This protein binds this small molecule.
Small molecule (SMILES): O=Cc1ccc([N+](=O)[O-])cc1

Sequence of chain 1.A:
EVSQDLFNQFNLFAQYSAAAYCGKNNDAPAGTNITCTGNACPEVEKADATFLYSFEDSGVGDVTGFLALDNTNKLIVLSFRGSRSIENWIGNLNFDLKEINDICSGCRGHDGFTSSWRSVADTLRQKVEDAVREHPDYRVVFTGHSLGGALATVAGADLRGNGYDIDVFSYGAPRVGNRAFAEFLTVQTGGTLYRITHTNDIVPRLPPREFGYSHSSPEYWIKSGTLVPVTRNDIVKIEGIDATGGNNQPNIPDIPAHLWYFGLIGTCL

Sequence of chain 1.B:
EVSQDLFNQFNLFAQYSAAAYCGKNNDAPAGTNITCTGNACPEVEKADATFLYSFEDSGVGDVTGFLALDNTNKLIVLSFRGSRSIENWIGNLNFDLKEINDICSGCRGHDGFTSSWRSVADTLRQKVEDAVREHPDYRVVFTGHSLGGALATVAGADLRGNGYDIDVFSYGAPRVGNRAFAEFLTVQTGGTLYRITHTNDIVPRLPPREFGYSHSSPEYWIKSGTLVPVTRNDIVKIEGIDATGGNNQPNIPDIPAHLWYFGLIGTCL

Binding-site contacts:
Ligand atom C2 contacts residue ALA40 of chain 1.A at 3.5 Å (hydrophobic).
Ligand atom C7 contacts residue LEU264 of chain 1.A at 3.5 Å (hydrophobic).
Ligand atom O3 contacts residue ALA14 of chain 1.A at 3.5 Å (h-bond).
Ligand atom C5 contacts residue ALA40 of chain 1.A at 4.2 Å (hydrophobic).
Ligand atom O3 contacts residue ILE265 of chain 1.A at 4.2 Å.
Ligand atom N1 contacts residue PRO42 of chain 1.A at 4.2 Å.
Ligand atom C7 contacts residue ASN39 of chain 1.A at 4.1 Å.
Ligand atom C1 contacts residue ALA40 of chain 1.A at 4.2 Å (hydrophobic).
Ligand atom O1 contacts residue LEU227 of chain 1.B at 3.6 Å.
Ligand atom C4 contacts residue PHE262 of chain 1.A at 4.0 Å (hydrophobic).
Ligand atom C2 contacts residue GLN15 of chain 1.A at 3.1 Å.
Ligand atom C6 contacts residue GLY263 of chain 1.A at 2.9 Å.
Ligand atom O3 contacts residue ALA18 of chain 1.A at 4.1 Å.
Ligand atom C6 contacts residue PHE262 of chain 1.A at 4.1 Å (hydrophobic).
Ligand atom C5 contacts residue GLY263 of chain 1.A at 3.4 Å.
Ligand atom C5 contacts residue LEU264 of chain 1.A at 2.7 Å (hydrophobic).
Ligand atom C2 contacts residue PHE262 of chain 1.A at 4.2 Å (hydrophobic).
Ligand atom C1 contacts residue ASN39 of chain 1.A at 3.6 Å.
Ligand atom C4 contacts residue GLY263 of chain 1.A at 3.4 Å.
Ligand atom N1 contacts residue LEU227 of chain 1.B at 3.8 Å.
Ligand atom O1 contacts residue ASN39 of chain 1.A at 2.3 Å (h-bond).
Ligand atom O3 contacts residue GLY263 of chain 1.A at 4.2 Å.
Ligand atom C2 contacts residue PRO42 of chain 1.A at 4.2 Å (hydrophobic).
Ligand atom O3 contacts residue LEU264 of chain 1.A at 3.8 Å.
Ligand atom O1 contacts residue PRO42 of chain 1.A at 3.7 Å.
Ligand atom C3 contacts residue PHE262 of chain 1.A at 4.0 Å (hydrophobic).
Ligand atom C4 contacts residue LEU264 of chain 1.A at 3.2 Å (hydrophobic).
Ligand atom C6 contacts residue LEU264 of chain 1.A at 2.6 Å (hydrophobic).
Ligand atom C5 contacts residue TYR261 of chain 1.A at 3.7 Å (hydrophobic).
Ligand atom C7 contacts residue GLY263 of chain 1.A at 3.5 Å.
Ligand atom O3 contacts residue GLN15 of chain 1.A at 4.0 Å.
Ligand atom C7 contacts residue LEU227 of chain 1.B at 3.6 Å (hydrophobic).
Ligand atom O3 contacts residue TYR261 of chain 1.A at 3.3 Å (h-bond).
Ligand atom O2 contacts residue LEU227 of chain 1.B at 3.9 Å.
Ligand atom N1 contacts residue ASN39 of chain 1.A at 3.3 Å (h-bond).
Ligand atom C3 contacts residue ALA40 of chain 1.A at 3.3 Å (hydrophobic).
Ligand atom C4 contacts residue ALA40 of chain 1.A at 3.8 Å (hydrophobic).
Ligand atom C3 contacts residue GLN15 of chain 1.A at 3.6 Å.
Ligand atom C5 contacts residue ALA18 of chain 1.A at 4.1 Å (hydrophobic).
Ligand atom C2 contacts residue ASN39 of chain 1.A at 4.2 Å.